Binding-site contacts:
Ligand atom C5 contacts residue GLN804 of chain 1.D at 4.5 Å.
Ligand atom C3 contacts residue ASN801 of chain 1.D at 3.8 Å.
Ligand atom C7 contacts residue ASN801 of chain 1.D at 3.9 Å.
Ligand atom O7 contacts residue ASN801 of chain 1.D at 4.4 Å.
Ligand atom O5 contacts residue ASN801 of chain 1.D at 2.4 Å (h-bond).
Ligand atom C5 contacts residue ASN801 of chain 1.D at 3.7 Å.
Ligand atom N2 contacts residue ASN801 of chain 1.D at 2.9 Å (h-bond).
Ligand atom C2 contacts residue ASN801 of chain 1.D at 2.5 Å.
Ligand atom C1 contacts residue ASN801 of chain 1.D at 1.4 Å.
Ligand atom O6 contacts residue GLN804 of chain 1.D at 4.4 Å.
Ligand atom C4 contacts residue ASN801 of chain 1.D at 4.2 Å.
Ligand atom C6 contacts residue GLN804 of chain 1.D at 3.5 Å.

This protein binds this small molecule.
Small molecule (SMILES): CC(=O)N[C@H]1[C@H](O[C@H]2[C@H](O)[C@@H](NC(C)=O)CO[C@@H]2CO)O[C@H](CO)[C@@H](O)[C@@H]1O

Sequence of chain 1.D:
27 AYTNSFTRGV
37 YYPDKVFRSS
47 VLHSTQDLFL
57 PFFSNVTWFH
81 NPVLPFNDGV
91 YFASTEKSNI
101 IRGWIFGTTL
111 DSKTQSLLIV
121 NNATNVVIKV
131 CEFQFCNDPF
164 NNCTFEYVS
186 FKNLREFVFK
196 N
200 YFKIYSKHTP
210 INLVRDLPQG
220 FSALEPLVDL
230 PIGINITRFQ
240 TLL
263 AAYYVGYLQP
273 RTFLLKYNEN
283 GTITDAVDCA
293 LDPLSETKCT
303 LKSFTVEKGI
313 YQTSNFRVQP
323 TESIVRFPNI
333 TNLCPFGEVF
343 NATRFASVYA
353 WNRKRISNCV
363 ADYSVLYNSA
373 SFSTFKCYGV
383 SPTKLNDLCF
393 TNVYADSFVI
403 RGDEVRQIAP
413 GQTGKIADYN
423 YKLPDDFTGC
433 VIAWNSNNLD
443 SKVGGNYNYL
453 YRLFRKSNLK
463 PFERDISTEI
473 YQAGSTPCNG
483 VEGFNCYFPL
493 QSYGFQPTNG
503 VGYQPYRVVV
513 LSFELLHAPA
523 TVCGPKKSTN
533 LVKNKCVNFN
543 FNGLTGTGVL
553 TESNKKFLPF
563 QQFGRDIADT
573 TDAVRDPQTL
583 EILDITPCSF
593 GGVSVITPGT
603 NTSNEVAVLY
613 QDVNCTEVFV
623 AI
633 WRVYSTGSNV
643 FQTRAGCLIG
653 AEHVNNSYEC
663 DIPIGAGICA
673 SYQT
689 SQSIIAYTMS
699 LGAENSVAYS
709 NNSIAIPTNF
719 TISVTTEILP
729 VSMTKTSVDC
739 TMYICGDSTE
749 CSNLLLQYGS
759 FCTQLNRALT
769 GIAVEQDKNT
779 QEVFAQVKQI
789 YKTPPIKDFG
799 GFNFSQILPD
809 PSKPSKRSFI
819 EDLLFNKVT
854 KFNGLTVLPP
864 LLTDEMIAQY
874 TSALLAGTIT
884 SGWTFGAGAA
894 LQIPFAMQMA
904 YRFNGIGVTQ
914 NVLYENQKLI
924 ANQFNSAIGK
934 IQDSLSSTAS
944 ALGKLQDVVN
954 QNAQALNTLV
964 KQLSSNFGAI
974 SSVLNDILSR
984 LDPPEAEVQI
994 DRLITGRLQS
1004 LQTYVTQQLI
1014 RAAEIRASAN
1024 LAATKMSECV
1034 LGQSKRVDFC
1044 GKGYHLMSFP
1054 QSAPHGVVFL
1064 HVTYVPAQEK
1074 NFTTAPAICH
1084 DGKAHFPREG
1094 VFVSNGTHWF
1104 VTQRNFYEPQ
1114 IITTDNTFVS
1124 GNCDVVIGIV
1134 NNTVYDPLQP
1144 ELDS